Sequence of chain 17.B:
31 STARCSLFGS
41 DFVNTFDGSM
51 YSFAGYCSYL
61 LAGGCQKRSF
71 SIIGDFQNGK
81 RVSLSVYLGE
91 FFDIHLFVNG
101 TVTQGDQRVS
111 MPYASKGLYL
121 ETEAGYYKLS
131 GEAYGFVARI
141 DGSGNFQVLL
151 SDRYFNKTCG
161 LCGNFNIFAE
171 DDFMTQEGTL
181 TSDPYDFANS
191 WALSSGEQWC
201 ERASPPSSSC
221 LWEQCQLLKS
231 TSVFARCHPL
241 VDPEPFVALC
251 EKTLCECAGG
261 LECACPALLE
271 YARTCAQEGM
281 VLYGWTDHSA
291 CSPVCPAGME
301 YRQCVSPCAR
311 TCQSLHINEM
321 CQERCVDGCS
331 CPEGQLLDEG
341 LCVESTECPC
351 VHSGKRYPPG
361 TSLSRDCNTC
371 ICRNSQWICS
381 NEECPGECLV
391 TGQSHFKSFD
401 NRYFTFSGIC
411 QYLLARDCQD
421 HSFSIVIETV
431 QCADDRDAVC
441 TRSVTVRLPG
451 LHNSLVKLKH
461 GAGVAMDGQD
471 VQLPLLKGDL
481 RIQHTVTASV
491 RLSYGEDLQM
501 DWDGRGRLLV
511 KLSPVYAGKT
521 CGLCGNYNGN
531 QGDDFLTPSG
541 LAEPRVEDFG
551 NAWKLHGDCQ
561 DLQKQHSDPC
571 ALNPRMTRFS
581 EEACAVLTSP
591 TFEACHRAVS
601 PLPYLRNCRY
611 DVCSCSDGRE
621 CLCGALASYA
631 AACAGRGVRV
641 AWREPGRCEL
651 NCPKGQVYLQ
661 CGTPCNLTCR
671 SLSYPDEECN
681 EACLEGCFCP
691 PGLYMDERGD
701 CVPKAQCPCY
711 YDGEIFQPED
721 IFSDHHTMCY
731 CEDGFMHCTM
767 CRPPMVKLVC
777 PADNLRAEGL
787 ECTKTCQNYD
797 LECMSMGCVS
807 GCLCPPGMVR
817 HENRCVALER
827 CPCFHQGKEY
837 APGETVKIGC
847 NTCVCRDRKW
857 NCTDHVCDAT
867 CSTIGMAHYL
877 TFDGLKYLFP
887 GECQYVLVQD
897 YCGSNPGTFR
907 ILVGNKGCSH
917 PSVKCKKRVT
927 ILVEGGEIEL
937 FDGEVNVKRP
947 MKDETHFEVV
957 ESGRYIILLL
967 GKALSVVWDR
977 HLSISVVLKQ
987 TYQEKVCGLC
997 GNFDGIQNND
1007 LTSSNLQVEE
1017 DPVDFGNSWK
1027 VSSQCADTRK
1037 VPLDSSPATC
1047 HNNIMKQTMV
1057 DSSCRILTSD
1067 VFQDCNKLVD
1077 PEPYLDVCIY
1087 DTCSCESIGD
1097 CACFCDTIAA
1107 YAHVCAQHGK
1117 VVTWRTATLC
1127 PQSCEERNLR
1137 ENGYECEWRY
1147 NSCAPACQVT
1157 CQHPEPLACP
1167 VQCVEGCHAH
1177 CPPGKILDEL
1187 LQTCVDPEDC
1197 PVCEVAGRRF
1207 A

Binding-site contacts:
Ligand atom C3 contacts residue ASN857 of chain 17.B at 3.8 Å.
Ligand atom C4 contacts residue ASN857 of chain 17.B at 4.2 Å.
Ligand atom O7 contacts residue ASN857 of chain 17.B at 3.1 Å (h-bond).
Ligand atom C8 contacts residue ASN857 of chain 17.B at 4.2 Å.
Ligand atom N2 contacts residue ASN857 of chain 17.B at 2.9 Å (h-bond).
Ligand atom C7 contacts residue ASN857 of chain 17.B at 3.2 Å.
Ligand atom O5 contacts residue ASN857 of chain 17.B at 2.4 Å (h-bond).
Ligand atom C1 contacts residue ASN857 of chain 17.B at 1.4 Å.
Ligand atom C5 contacts residue ASN857 of chain 17.B at 3.7 Å.
Ligand atom C2 contacts residue ASN857 of chain 17.B at 2.5 Å.

A protein and the small-molecule ligand that binds it are described below.
Small molecule (SMILES): CC(=O)N[C@@H]1[C@@H](O)[C@H](O)[C@@H](CO)O[C@H]1O